This small molecule binds to this protein.
Small molecule (SMILES): CC(C)[C@H](N)C(=O)N1CCC(c2nc(-c3cccs3)no2)CC1

Sequence of chain 2.A:
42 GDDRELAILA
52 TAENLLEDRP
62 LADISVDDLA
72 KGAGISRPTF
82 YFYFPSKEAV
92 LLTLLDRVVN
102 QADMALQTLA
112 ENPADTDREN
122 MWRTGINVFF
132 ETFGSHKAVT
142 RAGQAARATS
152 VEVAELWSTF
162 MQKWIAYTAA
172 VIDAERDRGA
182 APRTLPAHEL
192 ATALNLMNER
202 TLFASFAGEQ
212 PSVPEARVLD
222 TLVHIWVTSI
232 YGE

Binding-site contacts:
Ligand atom C14 contacts residue GLY126 of chain 2.A at 3.9 Å.
Ligand atom O26 contacts residue MET122 of chain 2.A at 3.9 Å.
Ligand atom C22 contacts residue TRP123 of chain 2.A at 3.6 Å (hydrophobic).
Ligand atom N25 contacts residue TRP123 of chain 2.A at 3.5 Å.
Ligand atom C2 contacts residue VAL172 of chain 2.A at 3.9 Å (hydrophobic).
Ligand atom C29 contacts residue TRP227 of chain 2.A at 3.6 Å (hydrophobic).
Ligand atom C29 contacts residue ASN196 of chain 2.A at 3.4 Å.
Ligand atom N33 contacts residue MET122 of chain 2.A at 3.6 Å (h-bond).
Ligand atom C22 contacts residue MET122 of chain 2.A at 3.7 Å (hydrophobic).
Ligand atom N23 contacts residue LEU107 of chain 2.A at 3.8 Å.
Ligand atom N23 contacts residue TYR168 of chain 2.A at 3.6 Å.
Ligand atom C3 contacts residue TRP123 of chain 2.A at 4.0 Å (hydrophobic).
Ligand atom C2 contacts residue TYR168 of chain 2.A at 3.3 Å (hydrophobic).
Ligand atom C30 contacts residue THR169 of chain 2.A at 3.2 Å.
Ligand atom O32 contacts residue PRO114 of chain 2.A at 3.7 Å.
Ligand atom C21 contacts residue VAL172 of chain 2.A at 3.7 Å (hydrophobic).
Ligand atom C3 contacts residue VAL172 of chain 2.A at 4.0 Å (hydrophobic).
Ligand atom O26 contacts residue TRP123 of chain 2.A at 3.5 Å.
Ligand atom C3 contacts residue TYR168 of chain 2.A at 3.7 Å (hydrophobic).
Ligand atom N25 contacts residue ILE127 of chain 2.A at 3.4 Å (h-bond).
Ligand atom S28 contacts residue ILE127 of chain 2.A at 3.8 Å.
Ligand atom C5 contacts residue LEU110 of chain 2.A at 3.9 Å (hydrophobic).
Ligand atom C21 contacts residue TRP123 of chain 2.A at 4.0 Å (hydrophobic).
Ligand atom N25 contacts residue GLY126 of chain 2.A at 3.3 Å.
Ligand atom S28 contacts residue TRP227 of chain 2.A at 3.7 Å.
Ligand atom C30 contacts residue TRP227 of chain 2.A at 4.0 Å (hydrophobic).
Ligand atom O32 contacts residue MET122 of chain 2.A at 3.2 Å.
Ligand atom C29 contacts residue GOL1 of chain 2.C at 2.8 Å.
Ligand atom S28 contacts residue PHE130 of chain 2.A at 3.9 Å.
Ligand atom C5 contacts residue MET122 of chain 2.A at 3.8 Å (hydrophobic).
Ligand atom C30 contacts residue ASN196 of chain 2.A at 3.5 Å.
Ligand atom O26 contacts residue GLY126 of chain 2.A at 3.2 Å.
Ligand atom C29 contacts residue PHE130 of chain 2.A at 3.7 Å (hydrophobic).
Ligand atom C30 contacts residue GOL1 of chain 2.C at 3.9 Å.
Ligand atom C21 contacts residue TYR232 of chain 2.A at 3.9 Å (hydrophobic).
Ligand atom C21 contacts residue GLU176 of chain 2.A at 3.4 Å.
Ligand atom C31 contacts residue THR169 of chain 2.A at 3.3 Å.
Ligand atom S28 contacts residue GOL1 of chain 2.C at 4.0 Å.
Ligand atom C30 contacts residue PHE130 of chain 2.A at 4.0 Å (hydrophobic).
Ligand atom C4 contacts residue TYR168 of chain 2.A at 3.5 Å (hydrophobic).